Sequence of chain 1.O:
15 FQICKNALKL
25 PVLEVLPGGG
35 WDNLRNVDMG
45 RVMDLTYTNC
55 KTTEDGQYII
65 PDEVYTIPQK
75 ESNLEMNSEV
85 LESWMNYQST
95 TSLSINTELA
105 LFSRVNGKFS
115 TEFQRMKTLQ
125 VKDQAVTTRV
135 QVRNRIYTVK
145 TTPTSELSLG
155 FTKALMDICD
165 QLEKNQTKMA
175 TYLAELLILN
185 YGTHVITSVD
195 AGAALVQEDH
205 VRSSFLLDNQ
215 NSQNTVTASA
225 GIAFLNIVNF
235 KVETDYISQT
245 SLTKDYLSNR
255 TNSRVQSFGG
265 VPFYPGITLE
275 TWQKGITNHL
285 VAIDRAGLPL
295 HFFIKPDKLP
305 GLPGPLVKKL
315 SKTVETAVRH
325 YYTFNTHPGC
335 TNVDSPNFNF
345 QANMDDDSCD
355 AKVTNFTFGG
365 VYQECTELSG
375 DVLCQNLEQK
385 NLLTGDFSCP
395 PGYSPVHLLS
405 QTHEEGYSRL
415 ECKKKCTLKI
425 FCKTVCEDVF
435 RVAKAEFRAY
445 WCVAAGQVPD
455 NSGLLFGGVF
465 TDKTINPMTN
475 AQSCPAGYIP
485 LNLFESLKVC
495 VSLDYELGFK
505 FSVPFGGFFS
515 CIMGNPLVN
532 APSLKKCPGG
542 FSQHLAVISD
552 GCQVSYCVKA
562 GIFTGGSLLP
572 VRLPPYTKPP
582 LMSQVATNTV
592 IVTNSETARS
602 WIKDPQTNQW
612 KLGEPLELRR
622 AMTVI

The small molecule below binds the protein below.
Small molecule (SMILES): CC(=O)N[C@@H]1[C@@H](O)[C@H](O)[C@@H](CO)O[C@H]1O

Binding-site contacts:
Ligand atom O6 contacts residue GLN585 of chain 1.O at 3.8 Å.
Ligand atom C6 contacts residue THR171 of chain 1.O at 4.3 Å.
Ligand atom C3 contacts residue ASN169 of chain 1.O at 3.8 Å.
Ligand atom O7 contacts residue VAL586 of chain 1.O at 4.3 Å.
Ligand atom C4 contacts residue ASN169 of chain 1.O at 4.2 Å.
Ligand atom C8 contacts residue THR588 of chain 1.O at 4.5 Å.
Ligand atom O5 contacts residue ASN169 of chain 1.O at 2.4 Å (h-bond).
Ligand atom O5 contacts residue GLN585 of chain 1.O at 3.9 Å.
Ligand atom C8 contacts residue CYS416 of chain 1.N at 3.7 Å (hydrophobic).
Ligand atom O6 contacts residue LYS172 of chain 1.O at 4.4 Å.
Ligand atom C2 contacts residue ASN169 of chain 1.O at 2.5 Å.
Ligand atom C8 contacts residue ASN169 of chain 1.O at 4.3 Å.
Ligand atom C7 contacts residue ASN169 of chain 1.O at 3.2 Å.
Ligand atom C1 contacts residue ASN169 of chain 1.O at 1.4 Å.
Ligand atom N2 contacts residue ASN169 of chain 1.O at 2.9 Å (h-bond).
Ligand atom C2 contacts residue GLN585 of chain 1.O at 4.0 Å.
Ligand atom C1 contacts residue GLN585 of chain 1.O at 4.2 Å.
Ligand atom O7 contacts residue ASN169 of chain 1.O at 3.1 Å (h-bond).
Ligand atom C5 contacts residue ASN169 of chain 1.O at 3.7 Å.
Ligand atom C8 contacts residue THR428 of chain 1.N at 4.3 Å.
Ligand atom O7 contacts residue GLN585 of chain 1.O at 4.0 Å.

Sequence of chain 1.N:
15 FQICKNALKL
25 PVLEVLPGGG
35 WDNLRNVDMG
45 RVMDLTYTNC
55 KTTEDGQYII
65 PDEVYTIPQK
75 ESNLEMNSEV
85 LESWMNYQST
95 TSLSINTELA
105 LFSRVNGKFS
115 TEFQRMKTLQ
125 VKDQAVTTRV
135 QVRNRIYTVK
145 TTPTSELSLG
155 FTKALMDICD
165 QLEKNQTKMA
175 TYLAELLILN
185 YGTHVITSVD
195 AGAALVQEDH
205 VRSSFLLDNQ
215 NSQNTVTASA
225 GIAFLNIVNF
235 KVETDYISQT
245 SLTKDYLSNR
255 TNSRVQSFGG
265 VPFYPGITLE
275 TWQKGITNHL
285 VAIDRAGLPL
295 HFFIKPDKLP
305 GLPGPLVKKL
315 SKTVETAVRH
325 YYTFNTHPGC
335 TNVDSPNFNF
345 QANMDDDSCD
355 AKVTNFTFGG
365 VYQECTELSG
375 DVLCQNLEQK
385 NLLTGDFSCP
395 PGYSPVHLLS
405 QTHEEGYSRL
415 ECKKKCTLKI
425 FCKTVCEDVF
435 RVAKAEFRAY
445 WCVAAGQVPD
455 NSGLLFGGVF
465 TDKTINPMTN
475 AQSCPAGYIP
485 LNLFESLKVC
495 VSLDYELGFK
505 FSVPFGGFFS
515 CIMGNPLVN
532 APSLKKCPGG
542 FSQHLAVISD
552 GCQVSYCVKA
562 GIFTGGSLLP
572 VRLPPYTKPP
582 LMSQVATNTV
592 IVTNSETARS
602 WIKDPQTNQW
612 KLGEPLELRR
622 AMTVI